Sequence of chain 20.C:
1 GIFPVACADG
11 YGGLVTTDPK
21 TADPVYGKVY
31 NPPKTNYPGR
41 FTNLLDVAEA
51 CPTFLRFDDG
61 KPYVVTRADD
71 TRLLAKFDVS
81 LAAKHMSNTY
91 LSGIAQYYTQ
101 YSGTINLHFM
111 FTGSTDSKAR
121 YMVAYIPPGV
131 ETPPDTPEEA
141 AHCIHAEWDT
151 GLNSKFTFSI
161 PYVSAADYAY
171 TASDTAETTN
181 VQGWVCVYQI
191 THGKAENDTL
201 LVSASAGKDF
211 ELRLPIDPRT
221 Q

This protein binds this small molecule.
Small molecule (SMILES): O=C(O)[C@@H]1O[C@@H](O[C@H]2[C@H](O)[C@@H](NS(=O)(=O)O)[C@@H](O)O[C@@H]2COS(=O)(=O)O)[C@H](OS(=O)(=O)O)[C@@H](O)[C@@H]1O[C@H]1O[C@H](COS(=O)(=O)O)[C@@H](O)[C@H](O)[C@H]1NS(=O)(=O)O

Binding-site contacts:
Ligand atom O3S contacts residue THR134 of chain 16.B at 3.3 Å (h-bond).
Ligand atom O6 contacts residue ARG135 of chain 16.B at 3.6 Å.
Ligand atom N2 contacts residue ARG56 of chain 20.C at 3.9 Å.
Ligand atom O6B contacts residue LYS193 of chain 16.A at 4.1 Å.
Ligand atom C6 contacts residue ARG135 of chain 16.B at 3.8 Å.
Ligand atom S2 contacts residue ASN88 of chain 20.C at 4.0 Å.
Ligand atom O1 contacts residue ASP133 of chain 16.B at 4.1 Å.
Ligand atom O4S contacts residue ARG56 of chain 20.C at 2.5 Å (salt-bridge).
Ligand atom O2S contacts residue ASP58 of chain 20.C at 2.3 Å (salt-bridge).
Ligand atom C6 contacts residue THR134 of chain 16.B at 3.5 Å.
Ligand atom O5 contacts residue ARG135 of chain 16.B at 3.2 Å.
Ligand atom O4 contacts residue THR195 of chain 16.A at 3.7 Å.
Ligand atom S2 contacts residue ARG56 of chain 20.C at 3.4 Å (salt-bridge).
Ligand atom C5 contacts residue THR134 of chain 16.B at 3.9 Å.
Ligand atom O3 contacts residue ARG56 of chain 20.C at 3.9 Å.
Ligand atom O1S contacts residue ASP58 of chain 20.C at 4.1 Å.
Ligand atom C4 contacts residue LYS193 of chain 16.A at 3.4 Å.
Ligand atom C1 contacts residue ASP133 of chain 16.B at 4.0 Å.
Ligand atom C3 contacts residue ARG56 of chain 20.C at 3.9 Å.
Ligand atom O3 contacts residue ASP59 of chain 20.C at 4.0 Å.
Ligand atom O2S contacts residue ASP59 of chain 20.C at 3.2 Å.
Ligand atom O2S contacts residue ARG56 of chain 20.C at 4.1 Å.
Ligand atom C2 contacts residue LYS193 of chain 16.A at 3.6 Å.
Ligand atom S2 contacts residue ARG135 of chain 16.B at 4.0 Å.
Ligand atom S1 contacts residue ASP58 of chain 20.C at 3.7 Å.
Ligand atom O3S contacts residue LYS193 of chain 16.A at 3.1 Å (salt-bridge).
Ligand atom C3 contacts residue LYS193 of chain 16.A at 3.6 Å.
Ligand atom O6 contacts residue LYS193 of chain 16.A at 3.5 Å.
Ligand atom O5S contacts residue ARG56 of chain 20.C at 3.6 Å (salt-bridge).
Ligand atom O6S contacts residue ARG56 of chain 20.C at 3.7 Å.
Ligand atom O1S contacts residue ASP59 of chain 20.C at 2.9 Å.
Ligand atom O5 contacts residue LYS193 of chain 16.A at 3.6 Å.
Ligand atom S1 contacts residue ASP59 of chain 20.C at 3.7 Å.
Ligand atom O3 contacts residue LYS193 of chain 16.A at 2.8 Å (salt-bridge).
Ligand atom O5S contacts residue ARG135 of chain 16.B at 3.6 Å.
Ligand atom O6S contacts residue ARG135 of chain 16.B at 3.7 Å.
Ligand atom O5S contacts residue ASN88 of chain 20.C at 3.0 Å (h-bond).
Ligand atom O6S contacts residue LYS193 of chain 16.A at 3.4 Å.
Ligand atom O6S contacts residue ASN88 of chain 20.C at 3.9 Å.
Ligand atom C5 contacts residue ARG135 of chain 16.B at 4.1 Å.

Sequence of chain 16.A:
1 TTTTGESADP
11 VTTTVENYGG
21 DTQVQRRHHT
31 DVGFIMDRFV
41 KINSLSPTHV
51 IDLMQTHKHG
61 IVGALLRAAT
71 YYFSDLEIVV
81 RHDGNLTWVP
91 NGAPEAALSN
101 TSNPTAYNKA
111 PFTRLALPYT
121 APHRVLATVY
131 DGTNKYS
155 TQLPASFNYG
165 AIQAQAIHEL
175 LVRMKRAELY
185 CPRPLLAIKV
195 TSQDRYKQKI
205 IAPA

Sequence of chain 16.B:
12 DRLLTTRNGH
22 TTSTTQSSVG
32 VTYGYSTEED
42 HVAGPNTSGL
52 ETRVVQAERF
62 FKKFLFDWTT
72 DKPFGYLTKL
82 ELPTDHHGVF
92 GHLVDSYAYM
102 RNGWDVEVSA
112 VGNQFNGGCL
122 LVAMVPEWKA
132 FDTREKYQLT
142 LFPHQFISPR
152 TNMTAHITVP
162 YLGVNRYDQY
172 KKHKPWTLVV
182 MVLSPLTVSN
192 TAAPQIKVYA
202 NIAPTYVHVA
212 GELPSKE